A protein and the small-molecule ligand that binds it are described below.
Small molecule (SMILES): NC(=O)CF

Sequence of chain 2.A:
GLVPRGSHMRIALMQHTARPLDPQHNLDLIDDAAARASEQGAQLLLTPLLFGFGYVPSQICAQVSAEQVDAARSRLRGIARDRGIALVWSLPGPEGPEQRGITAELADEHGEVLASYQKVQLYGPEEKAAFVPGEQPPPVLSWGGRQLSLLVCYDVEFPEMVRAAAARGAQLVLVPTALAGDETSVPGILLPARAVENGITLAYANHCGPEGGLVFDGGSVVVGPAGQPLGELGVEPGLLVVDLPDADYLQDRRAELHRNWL

Binding-site contacts:
Ligand atom C1 contacts residue VAL132 of chain 2.A at 3.7 Å (hydrophobic).
Ligand atom C1 contacts residue LEU134 of chain 2.A at 3.6 Å (hydrophobic).
Ligand atom O contacts residue PRO145 of chain 2.A at 3.7 Å.
Ligand atom O contacts residue ARG275 of chain 1.A at 4.2 Å.
Ligand atom O contacts residue LEU134 of chain 2.A at 2.8 Å (h-bond).
Ligand atom C1 contacts residue ASP273 of chain 1.A at 4.1 Å.
Ligand atom O contacts residue GLN133 of chain 2.A at 3.5 Å.
Ligand atom N contacts residue ARG275 of chain 1.A at 4.0 Å.
Ligand atom C2 contacts residue ASP273 of chain 1.A at 3.3 Å.
Ligand atom F contacts residue ASP273 of chain 1.A at 3.5 Å.
Ligand atom F contacts residue TYR166 of chain 2.A at 3.8 Å.
Ligand atom C2 contacts residue LEU134 of chain 2.A at 3.4 Å (hydrophobic).
Ligand atom C2 contacts residue LYS140 of chain 2.A at 4.2 Å.
Ligand atom F contacts residue GLN133 of chain 2.A at 2.9 Å.
Ligand atom F contacts residue LEU134 of chain 2.A at 2.7 Å.
Ligand atom O contacts residue VAL132 of chain 2.A at 2.8 Å (h-bond).
Ligand atom C1 contacts residue ARG275 of chain 1.A at 4.2 Å.
Ligand atom C1 contacts residue GLN133 of chain 2.A at 4.0 Å.
Ligand atom N contacts residue ASP273 of chain 1.A at 4.2 Å.
Ligand atom C2 contacts residue GLN133 of chain 2.A at 3.4 Å.

Sequence of chain 1.A:
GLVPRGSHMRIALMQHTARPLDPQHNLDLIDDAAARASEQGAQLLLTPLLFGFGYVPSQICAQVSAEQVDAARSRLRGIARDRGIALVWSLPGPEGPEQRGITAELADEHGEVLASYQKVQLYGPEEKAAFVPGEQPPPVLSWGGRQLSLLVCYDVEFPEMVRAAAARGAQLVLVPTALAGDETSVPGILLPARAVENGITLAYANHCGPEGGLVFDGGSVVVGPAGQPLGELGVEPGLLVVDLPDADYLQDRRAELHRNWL